A small-molecule ligand and the protein it binds are described below.
Small molecule (SMILES): CN[C@@H]1CCc2c(ccc(O)c2O)[C@H]1O

Sequence of chain 1.D:
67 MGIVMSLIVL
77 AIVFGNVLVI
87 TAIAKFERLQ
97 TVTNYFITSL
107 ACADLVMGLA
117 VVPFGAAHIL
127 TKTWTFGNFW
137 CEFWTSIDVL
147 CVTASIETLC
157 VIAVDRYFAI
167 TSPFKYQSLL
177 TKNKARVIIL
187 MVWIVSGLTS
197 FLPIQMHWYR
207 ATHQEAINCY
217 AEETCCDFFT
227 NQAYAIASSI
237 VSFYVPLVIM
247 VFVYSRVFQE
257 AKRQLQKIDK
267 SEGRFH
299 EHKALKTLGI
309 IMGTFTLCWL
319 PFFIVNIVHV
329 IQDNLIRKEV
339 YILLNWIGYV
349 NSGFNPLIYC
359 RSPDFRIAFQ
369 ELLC

Binding-site contacts:
Ligand atom CAF contacts residue PHE320 of chain 1.D at 3.9 Å (hydrophobic).
Ligand atom CAA contacts residue PHE320 of chain 1.D at 4.2 Å (hydrophobic).
Ligand atom CAJ contacts residue PHE320 of chain 1.D at 3.7 Å (hydrophobic).
Ligand atom CAO contacts residue ASP144 of chain 1.D at 4.2 Å.
Ligand atom CAI contacts residue ASP144 of chain 1.D at 3.3 Å.
Ligand atom CAD contacts residue ASN324 of chain 1.D at 4.0 Å.
Ligand atom CAB contacts residue VAL148 of chain 1.D at 3.6 Å (hydrophobic).
Ligand atom CAG contacts residue PHE224 of chain 1.D at 3.6 Å (hydrophobic).
Ligand atom NAN contacts residue TYR347 of chain 1.D at 4.4 Å.
Ligand atom CAH contacts residue TYR339 of chain 1.D at 3.5 Å (hydrophobic).
Ligand atom CAF contacts residue ASP144 of chain 1.D at 4.3 Å.
Ligand atom OAL contacts residue SER235 of chain 1.D at 3.9 Å.
Ligand atom CAH contacts residue PHE320 of chain 1.D at 4.3 Å (hydrophobic).
Ligand atom CAD contacts residue SER234 of chain 1.D at 3.9 Å.
Ligand atom NAN contacts residue ASP144 of chain 1.D at 3.1 Å (salt-bridge).
Ligand atom CAB contacts residue SER238 of chain 1.D at 4.4 Å.
Ligand atom OAM contacts residue ASP144 of chain 1.D at 2.2 Å (salt-bridge).
Ligand atom CAG contacts residue TYR339 of chain 1.D at 3.5 Å (hydrophobic).
Ligand atom CAJ contacts residue ASP144 of chain 1.D at 3.3 Å.
Ligand atom OAM contacts residue TYR347 of chain 1.D at 4.2 Å.
Ligand atom CAJ contacts residue ASN343 of chain 1.D at 3.9 Å.
Ligand atom OAL contacts residue SER238 of chain 1.D at 3.4 Å (h-bond).
Ligand atom CAO contacts residue PHE224 of chain 1.D at 4.1 Å (hydrophobic).
Ligand atom CAG contacts residue PHE320 of chain 1.D at 4.1 Å (hydrophobic).
Ligand atom CAB contacts residue PHE321 of chain 1.D at 3.9 Å (hydrophobic).
Ligand atom NAN contacts residue ASN343 of chain 1.D at 3.0 Å (h-bond).
Ligand atom OAL contacts residue SER234 of chain 1.D at 3.2 Å (h-bond).
Ligand atom OAK contacts residue SER234 of chain 1.D at 2.9 Å (h-bond).
Ligand atom OAK contacts residue ASN324 of chain 1.D at 3.5 Å (h-bond).
Ligand atom OAM contacts residue VAL148 of chain 1.D at 3.9 Å.
Ligand atom CAE contacts residue PHE320 of chain 1.D at 4.1 Å (hydrophobic).
Ligand atom CAC contacts residue SER238 of chain 1.D at 4.3 Å.
Ligand atom OAM contacts residue ASN343 of chain 1.D at 3.9 Å.
Ligand atom CAO contacts residue ASN343 of chain 1.D at 3.6 Å.
Ligand atom CAA contacts residue VAL148 of chain 1.D at 3.6 Å (hydrophobic).
Ligand atom CAI contacts residue ASN343 of chain 1.D at 3.9 Å.
Ligand atom CAC contacts residue SER234 of chain 1.D at 4.0 Å.
Ligand atom CAH contacts residue PHE224 of chain 1.D at 3.7 Å (hydrophobic).
Ligand atom OAL contacts residue PHE321 of chain 1.D at 3.9 Å.
Ligand atom CAC contacts residue PHE321 of chain 1.D at 4.0 Å (hydrophobic).